A protein and the small-molecule ligand that binds it are described below.
Small molecule (SMILES): CC(=O)N[C@@H]1[C@@H](O)[C@H](O)[C@@H](CO)O[C@H]1O

Binding-site contacts:
Ligand atom C7 contacts residue GLU455 of chain 2.B at 4.3 Å.
Ligand atom O5 contacts residue ASN457 of chain 2.B at 2.4 Å (h-bond).
Ligand atom O7 contacts residue ASN457 of chain 2.B at 3.8 Å.
Ligand atom C8 contacts residue GLU455 of chain 2.B at 3.7 Å.
Ligand atom N2 contacts residue ASN457 of chain 2.B at 2.7 Å (h-bond).
Ligand atom C1 contacts residue ASN457 of chain 2.B at 1.4 Å.
Ligand atom C4 contacts residue ASN457 of chain 2.B at 4.2 Å.
Ligand atom C2 contacts residue ASN457 of chain 2.B at 2.3 Å.
Ligand atom C3 contacts residue ASN457 of chain 2.B at 3.7 Å.
Ligand atom C8 contacts residue ASN457 of chain 2.B at 4.5 Å.
Ligand atom N2 contacts residue GLU455 of chain 2.B at 4.0 Å.
Ligand atom C7 contacts residue ASN457 of chain 2.B at 3.5 Å.
Ligand atom C5 contacts residue ASN457 of chain 2.B at 3.7 Å.

Sequence of chain 2.B:
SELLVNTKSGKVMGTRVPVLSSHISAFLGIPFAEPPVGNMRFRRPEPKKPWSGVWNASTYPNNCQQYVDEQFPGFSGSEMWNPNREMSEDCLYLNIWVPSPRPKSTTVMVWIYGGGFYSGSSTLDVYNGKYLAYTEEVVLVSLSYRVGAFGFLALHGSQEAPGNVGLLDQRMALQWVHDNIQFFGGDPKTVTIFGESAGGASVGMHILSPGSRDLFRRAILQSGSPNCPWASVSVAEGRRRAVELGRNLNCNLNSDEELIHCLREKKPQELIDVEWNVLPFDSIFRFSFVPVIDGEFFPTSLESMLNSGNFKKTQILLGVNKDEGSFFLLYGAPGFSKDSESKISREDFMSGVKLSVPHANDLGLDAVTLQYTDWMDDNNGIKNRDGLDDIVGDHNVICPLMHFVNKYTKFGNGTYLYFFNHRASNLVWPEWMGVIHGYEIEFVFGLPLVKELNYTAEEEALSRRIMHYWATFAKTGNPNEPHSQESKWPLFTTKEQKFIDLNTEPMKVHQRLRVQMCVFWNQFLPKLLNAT